This small molecule binds to this protein.
Small molecule (SMILES): CC(=O)N[C@@H]1[C@@H](O)[C@H](O)[C@@H](CO)O[C@H]1O

Binding-site contacts:
Ligand atom C4 contacts residue ASN165 of chain 1.B at 4.2 Å.
Ligand atom C7 contacts residue ASN165 of chain 1.B at 4.0 Å.
Ligand atom C5 contacts residue ASN165 of chain 1.B at 3.7 Å.
Ligand atom C1 contacts residue ASN165 of chain 1.B at 1.4 Å.
Ligand atom C3 contacts residue ASN165 of chain 1.B at 3.8 Å.
Ligand atom N2 contacts residue ASN165 of chain 1.B at 2.9 Å (h-bond).
Ligand atom C6 contacts residue ASN165 of chain 1.B at 4.4 Å.
Ligand atom O5 contacts residue ASN165 of chain 1.B at 2.4 Å (h-bond).
Ligand atom C2 contacts residue ASN165 of chain 1.B at 2.5 Å.

Sequence of chain 1.B:
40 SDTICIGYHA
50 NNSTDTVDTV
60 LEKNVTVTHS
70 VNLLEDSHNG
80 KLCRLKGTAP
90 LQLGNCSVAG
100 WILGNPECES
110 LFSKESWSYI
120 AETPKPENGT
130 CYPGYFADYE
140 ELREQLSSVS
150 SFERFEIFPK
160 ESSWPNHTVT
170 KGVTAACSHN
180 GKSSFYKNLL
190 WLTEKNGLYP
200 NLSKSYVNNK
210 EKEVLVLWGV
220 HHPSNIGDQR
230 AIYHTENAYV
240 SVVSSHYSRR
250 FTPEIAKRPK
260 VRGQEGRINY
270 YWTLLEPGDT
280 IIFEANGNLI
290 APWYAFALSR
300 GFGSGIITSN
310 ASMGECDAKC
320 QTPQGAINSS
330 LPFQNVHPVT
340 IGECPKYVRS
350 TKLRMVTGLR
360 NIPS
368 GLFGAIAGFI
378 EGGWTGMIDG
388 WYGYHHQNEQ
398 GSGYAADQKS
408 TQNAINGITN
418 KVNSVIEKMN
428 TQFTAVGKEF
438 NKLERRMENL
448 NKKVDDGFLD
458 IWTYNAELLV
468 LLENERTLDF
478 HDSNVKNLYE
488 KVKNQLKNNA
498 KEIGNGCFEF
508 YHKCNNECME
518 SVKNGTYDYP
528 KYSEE